Binding-site contacts:
Ligand atom OBR contacts residue PHE167 of chain 1.B at 3.5 Å (h-bond).
Ligand atom CBF contacts residue ARG87 of chain 1.B at 3.6 Å.
Ligand atom C6 contacts residue LEU155 of chain 1.B at 3.6 Å (hydrophobic).
Ligand atom CBG contacts residue CYS86 of chain 1.B at 3.3 Å (hydrophobic).
Ligand atom N3 contacts residue MET104 of chain 1.B at 2.9 Å (h-bond).
Ligand atom CBO contacts residue CYS108 of chain 1.B at 1.8 Å (hydrophobic).
Ligand atom C2 contacts residue GLN102 of chain 1.B at 3.6 Å.
Ligand atom N1 contacts residue LEU155 of chain 1.B at 3.5 Å.
Ligand atom CAZ contacts residue LYS56 of chain 1.B at 3.5 Å.
Ligand atom OBQ contacts residue MET101 of chain 1.B at 3.6 Å.
Ligand atom CAT contacts residue MET101 of chain 1.B at 3.5 Å (hydrophobic).
Ligand atom CBF contacts residue LEU88 of chain 1.B at 3.4 Å (hydrophobic).
Ligand atom CBL contacts residue SO41 of chain 1.K at 3.5 Å.
Ligand atom NAC contacts residue MET104 of chain 1.B at 3.2 Å (h-bond).
Ligand atom C2 contacts residue MET104 of chain 1.B at 3.5 Å (hydrophobic).
Ligand atom CAQ contacts residue THR165 of chain 1.B at 3.7 Å.
Ligand atom CBJ contacts residue SO41 of chain 1.K at 3.4 Å.
Ligand atom CAQ contacts residue ASP166 of chain 1.B at 3.5 Å.
Ligand atom CBD contacts residue THR165 of chain 1.B at 3.4 Å.
Ligand atom CBE contacts residue MET77 of chain 1.B at 3.7 Å (hydrophobic).
Ligand atom CBO contacts residue ARG152 of chain 1.B at 3.6 Å.
Ligand atom CBG contacts residue PHE167 of chain 1.B at 3.6 Å (hydrophobic).
Ligand atom CBC contacts residue MET77 of chain 1.B at 3.6 Å (hydrophobic).
Ligand atom OBR contacts residue ASP166 of chain 1.B at 2.9 Å (salt-bridge).
Ligand atom CBF contacts residue CYS86 of chain 1.B at 3.3 Å (hydrophobic).
Ligand atom OBS contacts residue ARG152 of chain 1.B at 3.7 Å.
Ligand atom CAT contacts residue VAL37 of chain 1.B at 3.7 Å (hydrophobic).
Ligand atom OBS contacts residue CYS108 of chain 1.B at 3.3 Å.
Ligand atom CBH contacts residue PHE167 of chain 1.B at 3.5 Å (hydrophobic).
Ligand atom CBJ contacts residue SER31 of chain 1.B at 3.0 Å.
Ligand atom N1 contacts residue ALA54 of chain 1.B at 3.5 Å.
Ligand atom OBR contacts residue THR165 of chain 1.B at 3.4 Å (h-bond).
Ligand atom C2 contacts residue ALA54 of chain 1.B at 3.3 Å (hydrophobic).
Ligand atom CBC contacts residue THR165 of chain 1.B at 3.7 Å.
Ligand atom CBE contacts residue LEU88 of chain 1.B at 3.7 Å (hydrophobic).
Ligand atom CBB contacts residue MET77 of chain 1.B at 3.6 Å (hydrophobic).
Ligand atom CBN contacts residue CYS108 of chain 1.B at 2.8 Å (hydrophobic).
Ligand atom CBM contacts residue CYS108 of chain 1.B at 3.4 Å (hydrophobic).
Ligand atom N1 contacts residue MET101 of chain 1.B at 3.3 Å.
Ligand atom NAC contacts residue LEU29 of chain 1.B at 3.7 Å.

The protein below binds the small molecule below.
Small molecule (SMILES): CCC(=O)Nc1cc(-c2c[nH]c3ncnc(Nc4ccc(CN5C(=O)c6ccccc6C5=O)cc4)c23)ccc1OCCN(C)C

Sequence of chain 1.B:
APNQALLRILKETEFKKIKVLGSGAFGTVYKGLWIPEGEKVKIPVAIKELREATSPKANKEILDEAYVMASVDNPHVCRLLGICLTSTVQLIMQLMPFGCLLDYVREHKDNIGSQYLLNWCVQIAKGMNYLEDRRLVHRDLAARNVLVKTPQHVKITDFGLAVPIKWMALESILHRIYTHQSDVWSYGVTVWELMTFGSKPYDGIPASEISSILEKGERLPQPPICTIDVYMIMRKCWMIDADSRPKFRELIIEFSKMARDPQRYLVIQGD